Binding-site contacts:
Ligand atom C12 contacts residue VAL318 of chain 1.A at 3.7 Å (hydrophobic).
Ligand atom C4 contacts residue MET491 of chain 1.A at 3.6 Å (hydrophobic).
Ligand atom C8 contacts residue SER322 of chain 1.A at 4.3 Å.
Ligand atom O2 contacts residue ALA496 of chain 1.A at 3.2 Å.
Ligand atom C3 contacts residue ALA496 of chain 1.A at 3.9 Å (hydrophobic).
Ligand atom C4 contacts residue ALA496 of chain 1.A at 4.0 Å (hydrophobic).
Ligand atom C9 contacts residue VAL318 of chain 1.A at 4.2 Å (hydrophobic).
Ligand atom C7 contacts residue LEU500 of chain 1.A at 4.2 Å (hydrophobic).
Ligand atom C6 contacts residue TYR324 of chain 1.A at 3.6 Å (hydrophobic).
Ligand atom O2 contacts residue VAL85 of chain 1.A at 4.2 Å.
Ligand atom C1 contacts residue ALA496 of chain 1.A at 3.8 Å (hydrophobic).
Ligand atom C12 contacts residue ALA496 of chain 1.A at 3.8 Å (hydrophobic).
Ligand atom C6 contacts residue SER322 of chain 1.A at 4.3 Å.
Ligand atom C4 contacts residue VAL492 of chain 1.A at 4.0 Å (hydrophobic).
Ligand atom C5 contacts residue GLY495 of chain 1.A at 4.0 Å.
Ligand atom C7 contacts residue LEU328 of chain 1.A at 3.9 Å (hydrophobic).
Ligand atom C4 contacts residue PHE487 of chain 1.A at 4.3 Å (hydrophobic).
Ligand atom C3 contacts residue GLY495 of chain 1.A at 3.7 Å.
Ligand atom C1 contacts residue TYR324 of chain 1.A at 3.7 Å (hydrophobic).
Ligand atom C6 contacts residue VAL318 of chain 1.A at 4.3 Å (hydrophobic).
Ligand atom C8 contacts residue VAL318 of chain 1.A at 3.8 Å (hydrophobic).
Ligand atom C9 contacts residue SER322 of chain 1.A at 3.8 Å.
Ligand atom C5 contacts residue TYR354 of chain 1.A at 3.9 Å (hydrophobic).
Ligand atom C5 contacts residue SER499 of chain 1.A at 4.4 Å.
Ligand atom O1 contacts residue ALA496 of chain 1.A at 4.3 Å.
Ligand atom C5 contacts residue TRP356 of chain 1.A at 4.1 Å (hydrophobic).
Ligand atom O2 contacts residue ARG89 of chain 1.A at 2.9 Å (salt-bridge).
Ligand atom O2 contacts residue LEU500 of chain 1.A at 3.5 Å.
Ligand atom C11 contacts residue VAL318 of chain 1.A at 4.2 Å (hydrophobic).
Ligand atom C7 contacts residue TYR324 of chain 1.A at 4.0 Å (hydrophobic).
Ligand atom C2 contacts residue LEU321 of chain 1.A at 3.7 Å (hydrophobic).
Ligand atom C8 contacts residue ALA496 of chain 1.A at 4.1 Å (hydrophobic).
Ligand atom C4 contacts residue GLY495 of chain 1.A at 3.8 Å.
Ligand atom C13 contacts residue VAL318 of chain 1.A at 3.5 Å (hydrophobic).
Ligand atom C13 contacts residue ALA496 of chain 1.A at 3.7 Å (hydrophobic).
Ligand atom C12 contacts residue SER499 of chain 1.A at 4.3 Å.
Ligand atom C1 contacts residue ARG89 of chain 1.A at 3.6 Å.
Ligand atom O1 contacts residue TYR324 of chain 1.A at 2.7 Å (h-bond).
Ligand atom O1 contacts residue ARG89 of chain 1.A at 2.8 Å (salt-bridge).
Ligand atom C7 contacts residue VAL318 of chain 1.A at 3.7 Å (hydrophobic).

The small molecule below binds the protein below.
Small molecule (SMILES): CC(C)Cc1ccc([C@H](C)C(=O)O)cc1

Sequence of chain 1.A:
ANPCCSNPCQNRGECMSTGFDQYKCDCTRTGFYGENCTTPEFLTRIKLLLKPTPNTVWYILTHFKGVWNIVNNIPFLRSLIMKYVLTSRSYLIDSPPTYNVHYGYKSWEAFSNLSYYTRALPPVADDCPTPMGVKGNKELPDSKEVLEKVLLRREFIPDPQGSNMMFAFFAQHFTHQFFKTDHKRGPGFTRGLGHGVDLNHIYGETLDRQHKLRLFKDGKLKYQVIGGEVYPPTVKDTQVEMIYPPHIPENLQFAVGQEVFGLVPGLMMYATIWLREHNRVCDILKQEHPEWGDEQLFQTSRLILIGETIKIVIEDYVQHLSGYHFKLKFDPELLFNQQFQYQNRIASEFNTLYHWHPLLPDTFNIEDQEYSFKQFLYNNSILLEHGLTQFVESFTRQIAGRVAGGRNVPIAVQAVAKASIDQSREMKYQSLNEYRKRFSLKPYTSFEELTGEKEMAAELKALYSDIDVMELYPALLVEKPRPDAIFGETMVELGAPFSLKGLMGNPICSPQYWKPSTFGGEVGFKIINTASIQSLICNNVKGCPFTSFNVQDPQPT